Sequence of chain 1.C:
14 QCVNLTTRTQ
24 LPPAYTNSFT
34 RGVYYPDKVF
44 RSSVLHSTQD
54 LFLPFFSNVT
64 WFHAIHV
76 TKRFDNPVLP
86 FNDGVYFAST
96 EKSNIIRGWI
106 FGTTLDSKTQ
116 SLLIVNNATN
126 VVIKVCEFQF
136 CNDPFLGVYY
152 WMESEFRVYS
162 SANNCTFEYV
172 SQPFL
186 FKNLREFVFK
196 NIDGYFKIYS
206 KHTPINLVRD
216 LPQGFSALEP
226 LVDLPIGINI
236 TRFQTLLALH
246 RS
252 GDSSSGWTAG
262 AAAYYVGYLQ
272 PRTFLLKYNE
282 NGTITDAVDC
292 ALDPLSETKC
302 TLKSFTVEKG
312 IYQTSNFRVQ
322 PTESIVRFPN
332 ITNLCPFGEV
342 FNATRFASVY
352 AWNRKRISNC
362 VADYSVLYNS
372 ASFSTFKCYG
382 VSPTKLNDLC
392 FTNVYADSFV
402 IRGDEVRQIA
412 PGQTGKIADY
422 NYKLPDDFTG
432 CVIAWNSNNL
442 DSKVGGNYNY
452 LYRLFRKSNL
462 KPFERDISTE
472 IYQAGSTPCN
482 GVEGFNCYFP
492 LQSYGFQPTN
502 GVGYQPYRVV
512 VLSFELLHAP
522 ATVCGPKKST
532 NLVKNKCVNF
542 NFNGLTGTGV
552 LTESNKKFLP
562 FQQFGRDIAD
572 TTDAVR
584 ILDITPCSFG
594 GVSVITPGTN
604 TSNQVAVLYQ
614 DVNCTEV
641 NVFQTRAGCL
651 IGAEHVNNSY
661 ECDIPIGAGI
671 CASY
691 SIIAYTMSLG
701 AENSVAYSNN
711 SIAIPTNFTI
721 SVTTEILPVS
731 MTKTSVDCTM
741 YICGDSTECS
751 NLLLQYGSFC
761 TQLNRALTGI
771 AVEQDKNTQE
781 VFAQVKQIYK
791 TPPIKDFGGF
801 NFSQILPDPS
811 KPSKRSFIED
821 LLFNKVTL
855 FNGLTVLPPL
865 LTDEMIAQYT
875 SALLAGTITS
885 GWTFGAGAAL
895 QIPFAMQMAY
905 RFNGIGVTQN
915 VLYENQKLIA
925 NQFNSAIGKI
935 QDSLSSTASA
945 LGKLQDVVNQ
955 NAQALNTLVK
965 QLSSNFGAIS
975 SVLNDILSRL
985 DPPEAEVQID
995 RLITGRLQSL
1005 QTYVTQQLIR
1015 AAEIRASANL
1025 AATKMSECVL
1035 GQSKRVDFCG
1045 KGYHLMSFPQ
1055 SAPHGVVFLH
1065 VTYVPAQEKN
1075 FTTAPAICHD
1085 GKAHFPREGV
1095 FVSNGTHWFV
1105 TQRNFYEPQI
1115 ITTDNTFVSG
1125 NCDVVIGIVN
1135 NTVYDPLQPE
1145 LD

A protein and the small-molecule ligand that binds it are described below.
Small molecule (SMILES): CC(=O)N[C@@H]1[C@@H](O)[C@H](O)[C@@H](CO)O[C@H]1O

Binding-site contacts:
Ligand atom O7 contacts residue ASN801 of chain 1.C at 3.5 Å (h-bond).
Ligand atom O6 contacts residue SER803 of chain 1.C at 4.0 Å.
Ligand atom C5 contacts residue SER803 of chain 1.C at 3.9 Å.
Ligand atom C8 contacts residue LYS795 of chain 1.C at 4.5 Å.
Ligand atom O6 contacts residue GLN804 of chain 1.C at 3.6 Å (h-bond).
Ligand atom C3 contacts residue ASN801 of chain 1.C at 3.8 Å.
Ligand atom N2 contacts residue ASN801 of chain 1.C at 2.9 Å (h-bond).
Ligand atom C5 contacts residue ASN801 of chain 1.C at 3.7 Å.
Ligand atom C2 contacts residue ASN801 of chain 1.C at 2.4 Å.
Ligand atom C8 contacts residue ASN801 of chain 1.C at 4.4 Å.
Ligand atom O5 contacts residue ASN801 of chain 1.C at 2.4 Å (h-bond).
Ligand atom C6 contacts residue SER803 of chain 1.C at 4.5 Å.
Ligand atom C4 contacts residue ASN801 of chain 1.C at 4.2 Å.
Ligand atom C1 contacts residue SER803 of chain 1.C at 3.7 Å.
Ligand atom C7 contacts residue ASN801 of chain 1.C at 3.4 Å.
Ligand atom O5 contacts residue SER803 of chain 1.C at 3.7 Å.
Ligand atom C6 contacts residue GLN804 of chain 1.C at 4.4 Å.
Ligand atom C1 contacts residue ASN801 of chain 1.C at 1.4 Å.